Sequence of chain 1.B:
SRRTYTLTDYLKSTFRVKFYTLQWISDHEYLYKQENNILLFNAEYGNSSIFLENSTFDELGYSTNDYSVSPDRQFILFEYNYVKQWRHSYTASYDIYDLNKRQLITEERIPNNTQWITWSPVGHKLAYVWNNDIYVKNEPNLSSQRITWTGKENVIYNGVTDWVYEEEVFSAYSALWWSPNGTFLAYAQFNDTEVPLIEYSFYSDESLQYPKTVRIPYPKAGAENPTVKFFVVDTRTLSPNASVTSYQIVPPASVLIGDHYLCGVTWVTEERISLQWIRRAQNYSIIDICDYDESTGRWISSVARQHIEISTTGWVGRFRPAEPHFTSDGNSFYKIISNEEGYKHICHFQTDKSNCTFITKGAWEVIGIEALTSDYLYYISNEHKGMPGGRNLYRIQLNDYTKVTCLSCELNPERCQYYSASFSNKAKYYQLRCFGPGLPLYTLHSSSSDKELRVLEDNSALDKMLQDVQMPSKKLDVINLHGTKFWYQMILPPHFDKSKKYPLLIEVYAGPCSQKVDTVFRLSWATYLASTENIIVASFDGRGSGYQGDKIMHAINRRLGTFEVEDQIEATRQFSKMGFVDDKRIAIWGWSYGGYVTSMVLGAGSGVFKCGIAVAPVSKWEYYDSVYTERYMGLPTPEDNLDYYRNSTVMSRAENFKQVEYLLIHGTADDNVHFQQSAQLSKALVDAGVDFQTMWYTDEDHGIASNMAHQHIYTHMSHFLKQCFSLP

A small-molecule ligand and the protein it binds are described below.
Small molecule (SMILES): CC(=O)N[C@@H]1[C@@H](O)[C@H](O)[C@@H](CO)O[C@H]1O

Binding-site contacts:
Ligand atom N2 contacts residue ASN42 of chain 1.B at 4.2 Å.
Ligand atom O7 contacts residue SER48 of chain 1.B at 3.1 Å (h-bond).
Ligand atom C8 contacts residue SER48 of chain 1.B at 3.2 Å.
Ligand atom C8 contacts residue ASN42 of chain 1.B at 4.2 Å.
Ligand atom O7 contacts residue ASN47 of chain 1.B at 3.1 Å (h-bond).
Ligand atom C5 contacts residue ASN47 of chain 1.B at 3.7 Å.
Ligand atom O7 contacts residue SER49 of chain 1.B at 3.8 Å.
Ligand atom C8 contacts residue ASN47 of chain 1.B at 2.9 Å.
Ligand atom C4 contacts residue ASN47 of chain 1.B at 4.2 Å.
Ligand atom C7 contacts residue ASN47 of chain 1.B at 3.0 Å.
Ligand atom C7 contacts residue SER48 of chain 1.B at 3.6 Å.
Ligand atom C7 contacts residue SER49 of chain 1.B at 4.2 Å.
Ligand atom C2 contacts residue ASN47 of chain 1.B at 2.4 Å.
Ligand atom C8 contacts residue LEU40 of chain 1.B at 3.4 Å (hydrophobic).
Ligand atom N2 contacts residue ASN47 of chain 1.B at 2.8 Å (h-bond).
Ligand atom C1 contacts residue ASN47 of chain 1.B at 1.4 Å.
Ligand atom C3 contacts residue ASN47 of chain 1.B at 3.8 Å.
Ligand atom C8 contacts residue SER49 of chain 1.B at 3.7 Å.
Ligand atom O5 contacts residue ASN47 of chain 1.B at 2.4 Å (h-bond).